Binding-site contacts:
Ligand atom C2 contacts residue ASN256 of chain 3.A at 3.3 Å.
Ligand atom O6 contacts residue THR258 of chain 3.A at 3.7 Å.
Ligand atom O5 contacts residue ASN256 of chain 3.A at 3.6 Å (h-bond).
Ligand atom N2 contacts residue ASN256 of chain 3.A at 3.1 Å (h-bond).
Ligand atom C1 contacts residue ASN256 of chain 3.A at 2.5 Å.
Ligand atom C8 contacts residue ASN256 of chain 3.A at 3.9 Å.
Ligand atom O7 contacts residue ASN256 of chain 3.A at 3.1 Å (h-bond).
Ligand atom O6 contacts residue GLU259 of chain 3.A at 4.1 Å.
Ligand atom C7 contacts residue ASN256 of chain 3.A at 3.1 Å.

A protein and the small-molecule ligand that binds it are described below.
Small molecule (SMILES): CC(=O)N[C@@H]1[C@@H](O)[C@H](O)[C@@H](CO)O[C@H]1O

Sequence of chain 3.A:
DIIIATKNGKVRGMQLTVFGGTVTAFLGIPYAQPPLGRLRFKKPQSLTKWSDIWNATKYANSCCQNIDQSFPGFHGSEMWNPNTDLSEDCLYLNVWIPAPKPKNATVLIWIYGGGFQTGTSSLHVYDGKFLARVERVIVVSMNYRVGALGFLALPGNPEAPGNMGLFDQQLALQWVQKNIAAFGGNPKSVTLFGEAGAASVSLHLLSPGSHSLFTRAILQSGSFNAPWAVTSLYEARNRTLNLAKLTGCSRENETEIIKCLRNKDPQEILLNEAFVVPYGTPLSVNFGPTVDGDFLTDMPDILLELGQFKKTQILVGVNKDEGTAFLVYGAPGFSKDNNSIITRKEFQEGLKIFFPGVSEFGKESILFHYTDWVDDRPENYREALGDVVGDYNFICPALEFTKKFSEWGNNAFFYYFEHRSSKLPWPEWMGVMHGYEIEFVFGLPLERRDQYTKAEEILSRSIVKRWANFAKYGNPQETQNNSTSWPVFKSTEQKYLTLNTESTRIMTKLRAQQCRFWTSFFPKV